This small molecule binds to this protein.
Small molecule (SMILES): CC(=O)N[C@@H]1[C@@H](O)[C@H](O)[C@@H](CO)O[C@H]1O

Binding-site contacts:
Ligand atom C1 contacts residue ASN298 of chain 2.E at 4.1 Å.
Ligand atom C2 contacts residue ASN285 of chain 2.E at 2.4 Å.
Ligand atom C1 contacts residue VAL297 of chain 2.E at 3.6 Å (hydrophobic).
Ligand atom C8 contacts residue ASN296 of chain 2.E at 4.3 Å.
Ligand atom N2 contacts residue ASN285 of chain 2.E at 2.9 Å (h-bond).
Ligand atom C1 contacts residue ASN285 of chain 2.E at 1.5 Å.
Ligand atom O6 contacts residue ASN298 of chain 2.E at 3.0 Å (h-bond).
Ligand atom C5 contacts residue ASN298 of chain 2.E at 3.9 Å.
Ligand atom C3 contacts residue ASN285 of chain 2.E at 3.8 Å.
Ligand atom O5 contacts residue ASN285 of chain 2.E at 2.4 Å (h-bond).
Ligand atom O5 contacts residue ASN298 of chain 2.E at 3.5 Å (h-bond).
Ligand atom C7 contacts residue VAL297 of chain 2.E at 3.8 Å (hydrophobic).
Ligand atom N2 contacts residue VAL297 of chain 2.E at 3.6 Å (h-bond).
Ligand atom C8 contacts residue ASN285 of chain 2.E at 3.4 Å.
Ligand atom C2 contacts residue VAL297 of chain 2.E at 4.2 Å (hydrophobic).
Ligand atom C8 contacts residue VAL297 of chain 2.E at 3.0 Å (hydrophobic).
Ligand atom C5 contacts residue ASN285 of chain 2.E at 3.7 Å.
Ligand atom O7 contacts residue ASN285 of chain 2.E at 3.0 Å (h-bond).
Ligand atom C4 contacts residue ASN285 of chain 2.E at 4.2 Å.
Ligand atom C7 contacts residue ASN285 of chain 2.E at 2.8 Å.
Ligand atom C6 contacts residue ASN298 of chain 2.E at 4.0 Å.

Sequence of chain 2.E:
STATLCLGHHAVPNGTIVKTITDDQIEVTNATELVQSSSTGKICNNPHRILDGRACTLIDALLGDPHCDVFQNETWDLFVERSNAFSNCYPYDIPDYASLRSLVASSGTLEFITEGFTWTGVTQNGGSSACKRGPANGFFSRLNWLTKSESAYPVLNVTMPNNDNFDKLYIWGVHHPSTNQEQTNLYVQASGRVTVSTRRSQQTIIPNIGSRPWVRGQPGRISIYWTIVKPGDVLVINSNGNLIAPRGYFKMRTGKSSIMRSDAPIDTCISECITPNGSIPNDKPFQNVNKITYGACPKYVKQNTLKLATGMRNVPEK